Binding-site contacts:
Ligand atom C2 contacts residue SER15 of chain 1.A at 4.5 Å.
Ligand atom C4 contacts residue TRP14 of chain 1.A at 4.3 Å (hydrophobic).
Ligand atom C2 contacts residue PRO13 of chain 1.A at 2.4 Å (hydrophobic).
Ligand atom O3 contacts residue PRO13 of chain 1.A at 3.9 Å.
Ligand atom O2 contacts residue GLN24 of chain 1.A at 3.9 Å.
Ligand atom C3 contacts residue PRO13 of chain 1.A at 2.9 Å (hydrophobic).
Ligand atom C5 contacts residue TRP14 of chain 1.A at 3.7 Å (hydrophobic).
Ligand atom C6 contacts residue PRO13 of chain 1.A at 4.2 Å (hydrophobic).
Ligand atom C2 contacts residue TRP14 of chain 1.A at 2.5 Å (hydrophobic).
Ligand atom C3 contacts residue TRP14 of chain 1.A at 3.9 Å (hydrophobic).
Ligand atom C4 contacts residue PRO13 of chain 1.A at 3.9 Å (hydrophobic).
Ligand atom C1 contacts residue TRP14 of chain 1.A at 1.6 Å (hydrophobic).
Ligand atom O5 contacts residue TRP14 of chain 1.A at 2.4 Å.
Ligand atom O2 contacts residue TRP14 of chain 1.A at 2.7 Å.
Ligand atom O6 contacts residue PRO13 of chain 1.A at 4.2 Å.
Ligand atom O5 contacts residue PRO13 of chain 1.A at 3.6 Å.
Ligand atom C5 contacts residue PRO13 of chain 1.A at 3.3 Å (hydrophobic).
Ligand atom O2 contacts residue PRO13 of chain 1.A at 3.7 Å.
Ligand atom O4 contacts residue PRO13 of chain 1.A at 4.3 Å.
Ligand atom C1 contacts residue PRO13 of chain 1.A at 2.5 Å (hydrophobic).

A small-molecule ligand and the protein it binds are described below.
Small molecule (SMILES): OC[C@H]1O[C@@H](O)[C@@H](O)[C@@H](O)[C@@H]1O

Sequence of chain 1.A:
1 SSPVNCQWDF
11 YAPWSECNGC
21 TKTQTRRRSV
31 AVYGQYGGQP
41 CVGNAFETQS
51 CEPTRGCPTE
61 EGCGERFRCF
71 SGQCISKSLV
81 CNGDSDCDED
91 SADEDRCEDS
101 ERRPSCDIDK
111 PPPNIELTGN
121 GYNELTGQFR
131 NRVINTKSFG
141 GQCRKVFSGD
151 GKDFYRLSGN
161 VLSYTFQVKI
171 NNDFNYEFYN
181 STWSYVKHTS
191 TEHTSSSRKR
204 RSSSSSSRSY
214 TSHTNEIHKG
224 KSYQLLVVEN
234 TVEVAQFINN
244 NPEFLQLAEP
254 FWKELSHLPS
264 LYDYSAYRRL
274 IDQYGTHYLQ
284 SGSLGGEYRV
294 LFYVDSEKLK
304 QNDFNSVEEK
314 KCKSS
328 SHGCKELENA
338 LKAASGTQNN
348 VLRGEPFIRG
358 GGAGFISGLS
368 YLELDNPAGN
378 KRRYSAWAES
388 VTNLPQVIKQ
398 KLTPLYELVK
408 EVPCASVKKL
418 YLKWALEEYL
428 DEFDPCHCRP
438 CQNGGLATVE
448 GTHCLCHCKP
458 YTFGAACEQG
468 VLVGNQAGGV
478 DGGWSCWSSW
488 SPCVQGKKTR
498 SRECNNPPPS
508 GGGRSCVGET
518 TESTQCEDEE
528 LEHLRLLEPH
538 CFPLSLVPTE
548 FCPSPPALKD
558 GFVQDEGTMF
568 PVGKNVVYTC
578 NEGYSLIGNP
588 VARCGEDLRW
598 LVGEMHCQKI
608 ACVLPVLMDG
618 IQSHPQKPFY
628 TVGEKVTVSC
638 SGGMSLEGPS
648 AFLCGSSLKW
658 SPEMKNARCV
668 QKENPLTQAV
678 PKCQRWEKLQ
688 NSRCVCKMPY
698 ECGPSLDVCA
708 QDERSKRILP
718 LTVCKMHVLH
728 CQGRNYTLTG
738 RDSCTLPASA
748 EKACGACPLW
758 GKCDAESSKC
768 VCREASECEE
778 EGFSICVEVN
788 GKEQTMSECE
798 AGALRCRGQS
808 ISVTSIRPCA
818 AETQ